Sequence of chain 1.Q:
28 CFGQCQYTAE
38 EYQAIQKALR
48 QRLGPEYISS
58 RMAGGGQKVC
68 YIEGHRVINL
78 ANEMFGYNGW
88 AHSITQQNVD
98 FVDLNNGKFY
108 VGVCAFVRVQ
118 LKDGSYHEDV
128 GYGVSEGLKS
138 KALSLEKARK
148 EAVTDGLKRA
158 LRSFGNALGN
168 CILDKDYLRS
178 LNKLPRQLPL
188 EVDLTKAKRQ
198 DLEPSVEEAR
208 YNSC

A protein and the small-molecule ligand that binds it are described below.
Small molecule (SMILES): Nc1ccn([C@H]2C[C@H](O[P](=O)(O)OC[C@H]3O[C@@H](n4ccc(N)nc4=O)C[C@@H]3O[P](=O)(O)OC[C@H]3O[C@@H](n4ccc(N)nc4=O)C[C@@H]3O[P](=O)(O)OC[C@H]3O[C@@H](n4ccc(N)nc4=O)C[C@@H]3O[P](=O)(O)OC[C@H]3O[C@@H](n4ccc(N)nc4=O)C[C@@H]3O[P](=O)(O)OC[C@H]3O[C@@H](n4ccc(N)nc4=O)C[C@@H]3O)[C@@H](CO)O2)c(=O)n1

Sequence of chain 1.R:
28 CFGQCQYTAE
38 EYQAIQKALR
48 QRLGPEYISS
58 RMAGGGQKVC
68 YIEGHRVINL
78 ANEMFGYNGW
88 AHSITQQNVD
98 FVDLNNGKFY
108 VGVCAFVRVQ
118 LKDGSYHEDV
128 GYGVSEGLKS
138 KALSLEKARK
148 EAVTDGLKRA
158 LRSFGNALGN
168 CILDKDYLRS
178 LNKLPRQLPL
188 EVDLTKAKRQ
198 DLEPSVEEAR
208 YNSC

Binding-site contacts:
Ligand atom C5' contacts residue LYS105 of chain 1.R at 3.9 Å.
Ligand atom C4' contacts residue GLU133 of chain 1.R at 3.2 Å.
Ligand atom OP1 contacts residue LYS105 of chain 1.R at 3.1 Å (salt-bridge).
Ligand atom C4' contacts residue LEU140 of chain 1.Q at 3.7 Å (hydrophobic).
Ligand atom C4' contacts residue GLY61 of chain 1.R at 3.9 Å.
Ligand atom C2 contacts residue SER137 of chain 1.Q at 3.9 Å.
Ligand atom C2' contacts residue SER137 of chain 1.Q at 3.5 Å.
Ligand atom P contacts residue TYR107 of chain 1.R at 4.0 Å.
Ligand atom N4 contacts residue LEU135 of chain 1.Q at 4.0 Å.
Ligand atom N4 contacts residue LYS136 of chain 1.Q at 3.5 Å.
Ligand atom C2' contacts residue LEU140 of chain 1.Q at 3.8 Å (hydrophobic).
Ligand atom C3' contacts residue LYS105 of chain 1.R at 3.8 Å.
Ligand atom P contacts residue GLY61 of chain 1.R at 3.7 Å.
Ligand atom C2 contacts residue LEU135 of chain 1.Q at 3.8 Å (hydrophobic).
Ligand atom N3 contacts residue LYS136 of chain 1.Q at 3.2 Å (salt-bridge).
Ligand atom O3' contacts residue GLY61 of chain 1.R at 3.0 Å.
Ligand atom OP1 contacts residue TYR107 of chain 1.R at 3.1 Å (h-bond).
Ligand atom O2 contacts residue LYS136 of chain 1.Q at 2.7 Å (salt-bridge).
Ligand atom O4' contacts residue SER137 of chain 1.Q at 3.8 Å.
Ligand atom OP2 contacts residue ASN103 of chain 1.R at 3.8 Å.
Ligand atom C5' contacts residue TYR107 of chain 1.R at 3.1 Å (hydrophobic).
Ligand atom C4 contacts residue LYS136 of chain 1.Q at 3.9 Å.
Ligand atom OP1 contacts residue GLY134 of chain 1.R at 3.4 Å.
Ligand atom O5' contacts residue TYR107 of chain 1.R at 4.0 Å.
Ligand atom C2 contacts residue LYS136 of chain 1.Q at 3.3 Å.
Ligand atom O2 contacts residue LEU135 of chain 1.Q at 3.5 Å.
Ligand atom P contacts residue LYS105 of chain 1.R at 4.0 Å.
Ligand atom O3' contacts residue GLY62 of chain 1.R at 3.8 Å.
Ligand atom C5' contacts residue GLU133 of chain 1.R at 3.5 Å.
Ligand atom O4' contacts residue LEU140 of chain 1.Q at 3.5 Å.
Ligand atom O2 contacts residue SER137 of chain 1.Q at 2.9 Å (h-bond).
Ligand atom OP2 contacts residue LYS105 of chain 1.R at 3.1 Å (salt-bridge).
Ligand atom C4' contacts residue GLY62 of chain 1.R at 3.6 Å.
Ligand atom C1' contacts residue LEU140 of chain 1.Q at 3.6 Å (hydrophobic).
Ligand atom O5' contacts residue LYS105 of chain 1.R at 3.9 Å.
Ligand atom O4' contacts residue GLU133 of chain 1.R at 3.9 Å.
Ligand atom O3' contacts residue TYR107 of chain 1.R at 3.3 Å.
Ligand atom OP1 contacts residue GLY61 of chain 1.R at 3.1 Å.
Ligand atom N3 contacts residue LEU135 of chain 1.Q at 3.5 Å.
Ligand atom OP1 contacts residue ASN103 of chain 1.R at 3.4 Å (h-bond).